Binding-site contacts:
Ligand atom C2 contacts residue HIS11 of chain 1.B at 3.9 Å.
Ligand atom C1 contacts residue ALA240 of chain 1.B at 3.9 Å (hydrophobic).
Ligand atom C1 contacts residue CYS293 of chain 1.B at 4.5 Å (hydrophobic).
Ligand atom C1 contacts residue EMT1 of chain 1.K at 3.8 Å.
Ligand atom HG contacts residue ILE238 of chain 1.B at 3.6 Å.
Ligand atom HG contacts residue CYS293 of chain 1.B at 2.3 Å.
Ligand atom C1 contacts residue ARG291 of chain 1.B at 3.7 Å.
Ligand atom HG contacts residue EMT1 of chain 1.K at 3.4 Å.
Ligand atom C2 contacts residue ARG291 of chain 1.B at 3.4 Å.
Ligand atom C2 contacts residue EMT1 of chain 1.K at 3.4 Å.
Ligand atom HG contacts residue HIS11 of chain 1.B at 3.5 Å.
Ligand atom HG contacts residue THR292 of chain 1.B at 4.4 Å.
Ligand atom C1 contacts residue HIS11 of chain 1.B at 4.3 Å.

Sequence of chain 1.B:
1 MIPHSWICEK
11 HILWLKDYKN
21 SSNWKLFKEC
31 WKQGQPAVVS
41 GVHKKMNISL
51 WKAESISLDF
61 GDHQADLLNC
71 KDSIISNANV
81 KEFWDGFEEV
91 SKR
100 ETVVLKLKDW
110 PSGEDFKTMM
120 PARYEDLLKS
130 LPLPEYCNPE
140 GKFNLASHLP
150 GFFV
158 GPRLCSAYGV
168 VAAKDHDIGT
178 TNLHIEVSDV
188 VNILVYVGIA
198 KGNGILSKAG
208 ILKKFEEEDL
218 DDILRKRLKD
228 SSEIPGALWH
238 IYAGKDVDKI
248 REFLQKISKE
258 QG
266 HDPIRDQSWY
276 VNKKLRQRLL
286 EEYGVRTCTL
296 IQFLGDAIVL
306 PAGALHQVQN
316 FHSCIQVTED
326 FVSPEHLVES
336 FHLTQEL

The small molecule below binds the protein below.
Small molecule (SMILES): CC[Hg]Sc1ccccc1C(=O)O